Sequence of chain 1.A:
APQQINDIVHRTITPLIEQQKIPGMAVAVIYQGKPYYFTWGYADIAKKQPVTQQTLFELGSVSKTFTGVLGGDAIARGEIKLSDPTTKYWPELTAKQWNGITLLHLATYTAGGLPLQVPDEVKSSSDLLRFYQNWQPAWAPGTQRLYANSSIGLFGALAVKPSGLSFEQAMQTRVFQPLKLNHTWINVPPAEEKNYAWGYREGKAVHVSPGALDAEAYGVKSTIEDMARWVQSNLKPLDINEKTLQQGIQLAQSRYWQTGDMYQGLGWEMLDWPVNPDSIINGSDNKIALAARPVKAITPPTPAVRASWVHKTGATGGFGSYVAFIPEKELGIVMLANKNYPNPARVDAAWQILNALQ

Binding-site contacts:
Ligand atom O7 contacts residue LYS287 of chain 1.A at 2.6 Å (salt-bridge).
Ligand atom C4 contacts residue TYR147 of chain 1.A at 3.5 Å (hydrophobic).
Ligand atom C3 contacts residue LYS287 of chain 1.A at 3.8 Å.
Ligand atom O7 contacts residue TYR147 of chain 1.A at 3.5 Å.
Ligand atom C3 contacts residue TYR147 of chain 1.A at 3.4 Å (hydrophobic).
Ligand atom O8 contacts residue LYS287 of chain 1.A at 3.8 Å.
Ligand atom C1 contacts residue LYS287 of chain 1.A at 4.0 Å.
Ligand atom C1 contacts residue TYR147 of chain 1.A at 3.9 Å (hydrophobic).
Ligand atom C6 contacts residue LYS287 of chain 1.A at 3.4 Å.
Ligand atom O7 contacts residue ARG145 of chain 1.A at 2.9 Å (salt-bridge).
Ligand atom C4 contacts residue LYS287 of chain 1.A at 3.6 Å.
Ligand atom S5 contacts residue LYS287 of chain 1.A at 4.3 Å.
Ligand atom C2 contacts residue TYR147 of chain 1.A at 3.5 Å (hydrophobic).
Ligand atom S5 contacts residue TYR147 of chain 1.A at 3.9 Å.
Ligand atom O7 contacts residue GLU269 of chain 1.A at 3.9 Å.
Ligand atom C6 contacts residue ARG145 of chain 1.A at 3.6 Å.
Ligand atom S5 contacts residue LEU290 of chain 1.A at 3.9 Å.
Ligand atom C2 contacts residue LYS287 of chain 1.A at 4.3 Å.
Ligand atom O8 contacts residue ARG145 of chain 1.A at 3.0 Å (salt-bridge).
Ligand atom C6 contacts residue TYR147 of chain 1.A at 3.6 Å (hydrophobic).
Ligand atom O8 contacts residue TYR147 of chain 1.A at 3.6 Å.
Ligand atom S5 contacts residue ALA289 of chain 1.A at 3.8 Å.

The protein below binds the small molecule below.
Small molecule (SMILES): O=C(O)c1cccs1